Sequence of chain 1.A:
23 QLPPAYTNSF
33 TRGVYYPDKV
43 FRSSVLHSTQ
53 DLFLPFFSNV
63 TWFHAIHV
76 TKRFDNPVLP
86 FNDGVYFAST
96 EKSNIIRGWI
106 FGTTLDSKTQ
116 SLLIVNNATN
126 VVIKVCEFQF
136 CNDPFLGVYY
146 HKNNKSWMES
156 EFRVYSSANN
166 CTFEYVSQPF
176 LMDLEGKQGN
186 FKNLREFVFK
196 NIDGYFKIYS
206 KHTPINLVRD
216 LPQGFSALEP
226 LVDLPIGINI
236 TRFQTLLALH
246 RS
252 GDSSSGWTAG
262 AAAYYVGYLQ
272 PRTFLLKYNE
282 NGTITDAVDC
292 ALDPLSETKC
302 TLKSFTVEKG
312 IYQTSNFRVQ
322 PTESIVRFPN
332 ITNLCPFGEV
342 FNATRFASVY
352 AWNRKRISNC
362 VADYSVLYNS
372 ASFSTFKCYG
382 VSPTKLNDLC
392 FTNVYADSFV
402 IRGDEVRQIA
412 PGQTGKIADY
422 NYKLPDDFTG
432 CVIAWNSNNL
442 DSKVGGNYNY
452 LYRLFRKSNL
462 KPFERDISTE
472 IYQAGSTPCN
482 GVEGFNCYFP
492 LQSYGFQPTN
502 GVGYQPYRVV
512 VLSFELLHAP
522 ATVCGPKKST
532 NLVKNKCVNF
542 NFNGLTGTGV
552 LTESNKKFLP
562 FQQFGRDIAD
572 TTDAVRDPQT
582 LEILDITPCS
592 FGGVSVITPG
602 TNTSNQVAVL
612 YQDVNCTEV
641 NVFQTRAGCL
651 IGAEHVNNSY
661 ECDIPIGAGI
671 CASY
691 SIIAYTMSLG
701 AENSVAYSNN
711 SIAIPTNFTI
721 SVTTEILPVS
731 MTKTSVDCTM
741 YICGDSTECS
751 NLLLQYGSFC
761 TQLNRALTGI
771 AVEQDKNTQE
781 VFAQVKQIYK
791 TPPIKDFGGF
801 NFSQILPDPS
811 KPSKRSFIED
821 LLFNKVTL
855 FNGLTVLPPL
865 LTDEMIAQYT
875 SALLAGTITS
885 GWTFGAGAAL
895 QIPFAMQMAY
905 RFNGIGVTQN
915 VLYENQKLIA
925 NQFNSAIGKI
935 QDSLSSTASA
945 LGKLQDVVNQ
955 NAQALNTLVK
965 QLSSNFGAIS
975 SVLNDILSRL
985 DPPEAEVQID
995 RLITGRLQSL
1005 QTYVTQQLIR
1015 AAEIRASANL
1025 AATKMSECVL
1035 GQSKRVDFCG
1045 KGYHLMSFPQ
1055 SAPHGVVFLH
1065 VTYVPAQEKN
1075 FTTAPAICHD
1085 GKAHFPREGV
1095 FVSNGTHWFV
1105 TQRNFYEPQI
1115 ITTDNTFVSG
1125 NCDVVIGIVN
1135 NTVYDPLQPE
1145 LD

Binding-site contacts:
Ligand atom C8 contacts residue ASN234 of chain 1.A at 4.3 Å.
Ligand atom C2 contacts residue ASN234 of chain 1.A at 2.5 Å.
Ligand atom C8 contacts residue ILE233 of chain 1.A at 4.4 Å (hydrophobic).
Ligand atom O7 contacts residue ASN234 of chain 1.A at 2.9 Å (h-bond).
Ligand atom C1 contacts residue ASN234 of chain 1.A at 1.4 Å.
Ligand atom N2 contacts residue ASN234 of chain 1.A at 2.9 Å (h-bond).
Ligand atom C7 contacts residue ASN234 of chain 1.A at 3.1 Å.
Ligand atom C5 contacts residue ASN234 of chain 1.A at 3.7 Å.
Ligand atom O5 contacts residue ASN234 of chain 1.A at 2.4 Å (h-bond).
Ligand atom C4 contacts residue ASN234 of chain 1.A at 4.2 Å.
Ligand atom C3 contacts residue ASN234 of chain 1.A at 3.8 Å.

A small-molecule ligand and the protein it binds are described below.
Small molecule (SMILES): CC(=O)N[C@@H]1[C@@H](O)[C@H](O)[C@@H](CO)O[C@H]1O